A protein and the small-molecule ligand that binds it are described below.
Small molecule (SMILES): CCCc1nn(C)c2c(=O)[nH]c(-c3cc(S(=O)(=O)N4CCN(C)CC4)ccc3OCC)nc12

Sequence of chain 1.B:
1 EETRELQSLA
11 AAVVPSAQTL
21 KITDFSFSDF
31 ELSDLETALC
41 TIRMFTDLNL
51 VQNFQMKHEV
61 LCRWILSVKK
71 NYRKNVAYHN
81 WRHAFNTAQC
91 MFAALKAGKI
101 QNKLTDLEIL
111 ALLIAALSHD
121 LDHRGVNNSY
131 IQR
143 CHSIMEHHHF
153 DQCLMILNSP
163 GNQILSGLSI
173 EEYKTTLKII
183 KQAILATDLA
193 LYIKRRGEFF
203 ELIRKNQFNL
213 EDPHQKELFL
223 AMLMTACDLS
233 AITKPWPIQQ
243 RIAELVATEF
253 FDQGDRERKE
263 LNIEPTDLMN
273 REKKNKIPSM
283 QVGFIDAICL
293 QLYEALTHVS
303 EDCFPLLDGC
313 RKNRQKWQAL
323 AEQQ

Binding-site contacts:
Ligand atom O11 contacts residue MET282 of chain 1.B at 3.1 Å.
Ligand atom N26 contacts residue PHE286 of chain 1.B at 3.9 Å.
Ligand atom C1 contacts residue ALA245 of chain 1.B at 3.6 Å (hydrophobic).
Ligand atom C6 contacts residue MET282 of chain 1.B at 3.2 Å (hydrophobic).
Ligand atom N22 contacts residue PHE286 of chain 1.B at 3.9 Å.
Ligand atom C1 contacts residue ILE279 of chain 1.B at 3.8 Å (hydrophobic).
Ligand atom C20 contacts residue ASN128 of chain 1.B at 3.5 Å.
Ligand atom C20 contacts residue ILE131 of chain 1.B at 3.9 Å (hydrophobic).
Ligand atom C1 contacts residue GLN283 of chain 1.B at 4.0 Å.
Ligand atom C34 contacts residue ASN127 of chain 1.B at 3.6 Å.
Ligand atom C9 contacts residue GLN283 of chain 1.B at 3.6 Å.
Ligand atom N22 contacts residue GLN283 of chain 1.B at 2.6 Å (h-bond).
Ligand atom C21 contacts residue GLN283 of chain 1.B at 3.5 Å.
Ligand atom C5 contacts residue LEU270 of chain 1.B at 3.4 Å (hydrophobic).
Ligand atom O27 contacts residue ILE234 of chain 1.B at 3.6 Å.
Ligand atom O12 contacts residue PHE286 of chain 1.B at 3.2 Å.
Ligand atom C5 contacts residue MET282 of chain 1.B at 4.0 Å (hydrophobic).
Ligand atom C20 contacts residue TYR130 of chain 1.B at 3.7 Å (hydrophobic).
Ligand atom C23 contacts residue GLN283 of chain 1.B at 3.5 Å.
Ligand atom O3 contacts residue PHE252 of chain 1.B at 3.7 Å.
Ligand atom C18 contacts residue LEU270 of chain 1.B at 3.5 Å (hydrophobic).
Ligand atom C4 contacts residue PHE252 of chain 1.B at 3.7 Å (hydrophobic).
Ligand atom C24 contacts residue PHE286 of chain 1.B at 3.6 Å (hydrophobic).
Ligand atom O3 contacts residue VAL248 of chain 1.B at 3.6 Å.
Ligand atom C31 contacts residue LEU231 of chain 1.B at 4.0 Å (hydrophobic).
Ligand atom C19 contacts residue LEU270 of chain 1.B at 3.9 Å (hydrophobic).
Ligand atom C8 contacts residue PHE286 of chain 1.B at 3.6 Å (hydrophobic).
Ligand atom C5 contacts residue PHE252 of chain 1.B at 4.0 Å (hydrophobic).
Ligand atom C2 contacts residue GLN283 of chain 1.B at 3.3 Å.
Ligand atom C25 contacts residue PHE286 of chain 1.B at 3.7 Å (hydrophobic).
Ligand atom O3 contacts residue GLN283 of chain 1.B at 3.3 Å (h-bond).
Ligand atom C31 contacts residue TYR78 of chain 1.B at 3.8 Å (hydrophobic).
Ligand atom O27 contacts residue GLN283 of chain 1.B at 2.9 Å (h-bond).
Ligand atom C23 contacts residue PHE286 of chain 1.B at 3.8 Å (hydrophobic).
Ligand atom C1 contacts residue ALA249 of chain 1.B at 3.8 Å (hydrophobic).
Ligand atom C6 contacts residue LEU270 of chain 1.B at 3.4 Å (hydrophobic).
Ligand atom C31 contacts residue ALA233 of chain 1.B at 3.8 Å (hydrophobic).
Ligand atom C4 contacts residue GLN283 of chain 1.B at 3.5 Å.
Ligand atom C34 contacts residue HIS79 of chain 1.B at 3.9 Å.
Ligand atom C30 contacts residue PHE286 of chain 1.B at 4.0 Å (hydrophobic).